This small molecule binds to this protein.
Small molecule (SMILES): O=CCCNCC(=O)O

Sequence of chain 1.A:
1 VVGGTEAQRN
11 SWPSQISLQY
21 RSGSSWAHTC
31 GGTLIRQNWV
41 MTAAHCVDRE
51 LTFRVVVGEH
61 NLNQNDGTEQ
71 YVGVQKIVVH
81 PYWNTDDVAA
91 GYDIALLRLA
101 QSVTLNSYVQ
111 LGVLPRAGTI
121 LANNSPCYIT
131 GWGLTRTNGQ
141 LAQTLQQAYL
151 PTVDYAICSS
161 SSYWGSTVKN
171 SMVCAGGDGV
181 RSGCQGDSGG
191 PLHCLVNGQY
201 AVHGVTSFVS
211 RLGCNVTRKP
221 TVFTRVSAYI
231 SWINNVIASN

Binding-site contacts:
Ligand atom O13 contacts residue CYS30 of chain 1.A at 3.2 Å (h-bond).
Ligand atom C6 contacts residue GLN185 of chain 1.A at 3.6 Å.
Ligand atom C12 contacts residue THR29 of chain 1.A at 3.9 Å.
Ligand atom C7 contacts residue SER207 of chain 1.A at 3.6 Å.
Ligand atom C12 contacts residue CYS46 of chain 1.A at 4.4 Å (hydrophobic).
Ligand atom O13 contacts residue ARG49 of chain 1.A at 3.5 Å (salt-bridge).
Ligand atom C6 contacts residue HIS45 of chain 1.A at 4.0 Å.
Ligand atom C5 contacts residue HIS45 of chain 1.A at 3.8 Å.
Ligand atom O14 contacts residue CYS46 of chain 1.A at 3.6 Å.
Ligand atom C6 contacts residue CYS184 of chain 1.A at 4.3 Å (hydrophobic).
Ligand atom C5 contacts residue GLN185 of chain 1.A at 4.1 Å.
Ligand atom C7 contacts residue SER188 of chain 1.A at 1.3 Å.
Ligand atom O8 contacts residue SER207 of chain 1.A at 2.8 Å (h-bond).
Ligand atom C12 contacts residue HIS45 of chain 1.A at 4.0 Å.
Ligand atom O14 contacts residue HIS45 of chain 1.A at 3.2 Å (h-bond).
Ligand atom C5 contacts residue SER188 of chain 1.A at 3.5 Å.
Ligand atom C5 contacts residue GLY186 of chain 1.A at 4.2 Å.
Ligand atom C7 contacts residue HIS45 of chain 1.A at 3.1 Å.
Ligand atom O8 contacts residue SER188 of chain 1.A at 2.3 Å (h-bond).
Ligand atom O8 contacts residue HIS45 of chain 1.A at 2.9 Å (h-bond).
Ligand atom O14 contacts residue ARG49 of chain 1.A at 3.9 Å.
Ligand atom O14 contacts residue THR29 of chain 1.A at 4.5 Å.
Ligand atom N4 contacts residue SER188 of chain 1.A at 3.7 Å.
Ligand atom O13 contacts residue THR29 of chain 1.A at 2.7 Å (h-bond).
Ligand atom C6 contacts residue SER188 of chain 1.A at 2.4 Å.
Ligand atom C12 contacts residue CYS30 of chain 1.A at 3.8 Å (hydrophobic).
Ligand atom O8 contacts residue PHE208 of chain 1.A at 4.2 Å.
Ligand atom C6 contacts residue GLY186 of chain 1.A at 3.8 Å.
Ligand atom N4 contacts residue CYS30 of chain 1.A at 4.3 Å.
Ligand atom C3 contacts residue HIS45 of chain 1.A at 3.9 Å.
Ligand atom O14 contacts residue CYS30 of chain 1.A at 4.2 Å.
Ligand atom N4 contacts residue HIS45 of chain 1.A at 3.1 Å (h-bond).
Ligand atom C12 contacts residue ARG49 of chain 1.A at 3.8 Å.